This small molecule binds to this protein.
Small molecule (SMILES): CC(=O)N[C@@H]1[C@@H](O)[C@H](O)[C@@H](CO)O[C@H]1O

Binding-site contacts:
Ligand atom C1 contacts residue ASN442 of chain 1.A at 1.5 Å.
Ligand atom C6 contacts residue NAG1 of chain 1.M at 3.4 Å.
Ligand atom C3 contacts residue ASN442 of chain 1.A at 3.7 Å.
Ligand atom C2 contacts residue TYR440 of chain 1.A at 3.8 Å (hydrophobic).
Ligand atom C5 contacts residue NAG1 of chain 1.M at 3.5 Å.
Ligand atom N2 contacts residue ASP463 of chain 1.A at 2.6 Å (salt-bridge).
Ligand atom C8 contacts residue ASN442 of chain 1.A at 4.1 Å.
Ligand atom O6 contacts residue SER421 of chain 1.A at 2.7 Å (h-bond).
Ligand atom C4 contacts residue ASN442 of chain 1.A at 4.2 Å.
Ligand atom O7 contacts residue TYR483 of chain 1.A at 3.8 Å.
Ligand atom C5 contacts residue ASN442 of chain 1.A at 3.6 Å.
Ligand atom O7 contacts residue ILE461 of chain 1.A at 4.3 Å.
Ligand atom O7 contacts residue ASP463 of chain 1.A at 3.7 Å.
Ligand atom C7 contacts residue TYR440 of chain 1.A at 3.6 Å (hydrophobic).
Ligand atom N2 contacts residue ASN442 of chain 1.A at 2.9 Å (h-bond).
Ligand atom C8 contacts residue TYR440 of chain 1.A at 3.2 Å (hydrophobic).
Ligand atom C1 contacts residue ASP463 of chain 1.A at 3.5 Å.
Ligand atom C6 contacts residue ARG395 of chain 1.A at 3.7 Å.
Ligand atom C3 contacts residue ASP463 of chain 1.A at 3.8 Å.
Ligand atom C1 contacts residue TYR440 of chain 1.A at 4.0 Å (hydrophobic).
Ligand atom C1 contacts residue SER444 of chain 1.A at 4.1 Å.
Ligand atom O7 contacts residue TYR440 of chain 1.A at 4.2 Å.
Ligand atom C5 contacts residue SER421 of chain 1.A at 4.1 Å.
Ligand atom O3 contacts residue NAG1 of chain 1.M at 3.4 Å (h-bond).
Ligand atom O5 contacts residue ASN442 of chain 1.A at 2.3 Å (h-bond).
Ligand atom O4 contacts residue NAG1 of chain 1.M at 1.6 Å.
Ligand atom C6 contacts residue SER421 of chain 1.A at 3.6 Å.
Ligand atom O6 contacts residue LYS422 of chain 1.A at 3.6 Å.
Ligand atom O5 contacts residue ASP419 of chain 1.A at 3.9 Å.
Ligand atom O5 contacts residue SER444 of chain 1.A at 4.2 Å.
Ligand atom N2 contacts residue TYR440 of chain 1.A at 3.8 Å.
Ligand atom C2 contacts residue ASN442 of chain 1.A at 2.4 Å.
Ligand atom O5 contacts residue SER421 of chain 1.A at 3.4 Å (h-bond).
Ligand atom C7 contacts residue ASN442 of chain 1.A at 3.7 Å.
Ligand atom O6 contacts residue ARG395 of chain 1.A at 3.5 Å.
Ligand atom C2 contacts residue ASP463 of chain 1.A at 3.4 Å.
Ligand atom C3 contacts residue NAG1 of chain 1.M at 3.7 Å.
Ligand atom C4 contacts residue NAG1 of chain 1.M at 2.5 Å.
Ligand atom C7 contacts residue ASP463 of chain 1.A at 3.6 Å.
Ligand atom C6 contacts residue LYS422 of chain 1.A at 4.2 Å.

Sequence of chain 1.A:
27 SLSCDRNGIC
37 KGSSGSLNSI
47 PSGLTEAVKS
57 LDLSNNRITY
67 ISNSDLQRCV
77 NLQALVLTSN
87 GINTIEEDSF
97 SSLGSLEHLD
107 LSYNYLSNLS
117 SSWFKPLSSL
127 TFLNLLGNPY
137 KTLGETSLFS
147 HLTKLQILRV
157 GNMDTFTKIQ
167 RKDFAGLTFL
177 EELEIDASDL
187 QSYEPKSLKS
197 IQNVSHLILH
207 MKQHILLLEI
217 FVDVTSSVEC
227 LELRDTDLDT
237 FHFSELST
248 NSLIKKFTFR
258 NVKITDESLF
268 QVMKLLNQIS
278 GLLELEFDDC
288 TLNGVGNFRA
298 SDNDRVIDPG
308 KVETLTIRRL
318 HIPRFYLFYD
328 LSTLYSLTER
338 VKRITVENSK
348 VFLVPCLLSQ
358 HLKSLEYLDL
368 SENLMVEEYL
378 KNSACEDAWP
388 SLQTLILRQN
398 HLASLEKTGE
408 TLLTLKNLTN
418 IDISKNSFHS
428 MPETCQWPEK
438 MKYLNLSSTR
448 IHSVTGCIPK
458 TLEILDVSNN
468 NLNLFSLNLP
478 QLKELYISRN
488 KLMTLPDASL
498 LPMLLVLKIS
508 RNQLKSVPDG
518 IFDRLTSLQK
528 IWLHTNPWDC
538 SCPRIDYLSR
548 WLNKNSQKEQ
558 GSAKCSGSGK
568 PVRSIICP